A small-molecule ligand and the protein it binds are described below.
Small molecule (SMILES): Cc1cc(N)nc(C[C@H]2CNC[C@H]2OCCNCc2ccccc2O)c1

Sequence of chain 1.B:
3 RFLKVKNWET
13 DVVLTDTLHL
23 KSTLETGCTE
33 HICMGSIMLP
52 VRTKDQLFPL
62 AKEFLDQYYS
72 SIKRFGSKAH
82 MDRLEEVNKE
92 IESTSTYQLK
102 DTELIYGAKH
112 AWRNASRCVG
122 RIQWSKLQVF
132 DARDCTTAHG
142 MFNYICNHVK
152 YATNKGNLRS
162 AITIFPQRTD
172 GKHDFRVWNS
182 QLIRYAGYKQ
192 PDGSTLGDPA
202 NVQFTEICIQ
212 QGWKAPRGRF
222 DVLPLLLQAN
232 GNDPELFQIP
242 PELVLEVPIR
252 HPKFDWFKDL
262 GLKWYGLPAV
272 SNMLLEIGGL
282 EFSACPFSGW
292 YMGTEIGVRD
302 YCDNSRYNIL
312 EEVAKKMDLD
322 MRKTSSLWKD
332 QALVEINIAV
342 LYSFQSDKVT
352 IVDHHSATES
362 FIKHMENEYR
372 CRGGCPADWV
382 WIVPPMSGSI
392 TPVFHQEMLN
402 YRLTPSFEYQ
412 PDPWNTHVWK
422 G

Sequence of chain 1.A:
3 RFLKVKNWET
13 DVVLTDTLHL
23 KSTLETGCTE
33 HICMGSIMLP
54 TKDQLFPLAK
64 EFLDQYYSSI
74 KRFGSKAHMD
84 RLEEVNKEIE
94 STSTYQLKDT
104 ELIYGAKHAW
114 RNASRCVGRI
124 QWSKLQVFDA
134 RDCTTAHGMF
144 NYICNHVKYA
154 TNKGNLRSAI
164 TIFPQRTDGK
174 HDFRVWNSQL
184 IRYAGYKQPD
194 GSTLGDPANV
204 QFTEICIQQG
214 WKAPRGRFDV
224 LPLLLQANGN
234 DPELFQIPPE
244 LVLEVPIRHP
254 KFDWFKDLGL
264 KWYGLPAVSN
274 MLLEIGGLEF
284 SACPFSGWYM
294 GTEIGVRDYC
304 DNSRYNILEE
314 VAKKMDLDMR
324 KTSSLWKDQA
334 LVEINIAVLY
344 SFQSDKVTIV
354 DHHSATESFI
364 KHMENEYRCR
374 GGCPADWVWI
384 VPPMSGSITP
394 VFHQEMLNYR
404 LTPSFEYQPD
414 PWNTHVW

Binding-site contacts:
Ligand atom C21 contacts residue HEM1 of chain 1.C at 3.8 Å.
Ligand atom C02 contacts residue HEM1 of chain 1.C at 3.7 Å.
Ligand atom C07 contacts residue HEM1 of chain 1.C at 3.5 Å.
Ligand atom C3' contacts residue GLU296 of chain 1.A at 3.8 Å.
Ligand atom C26 contacts residue HEM1 of chain 1.C at 3.3 Å.
Ligand atom C26 contacts residue TRP382 of chain 1.A at 3.9 Å (hydrophobic).
Ligand atom C08 contacts residue VAL271 of chain 1.A at 3.9 Å (hydrophobic).
Ligand atom C03 contacts residue HEM1 of chain 1.C at 3.5 Å.
Ligand atom C5' contacts residue GLU296 of chain 1.A at 3.9 Å.
Ligand atom C2' contacts residue GLU296 of chain 1.A at 3.0 Å.
Ligand atom O09 contacts residue VAL271 of chain 1.A at 3.9 Å.
Ligand atom C07 contacts residue PHE288 of chain 1.A at 3.6 Å (hydrophobic).
Ligand atom C02 contacts residue GLU296 of chain 1.A at 3.4 Å.
Ligand atom C02 contacts residue PRO269 of chain 1.A at 3.7 Å (hydrophobic).
Ligand atom C07 contacts residue GLY290 of chain 1.A at 3.7 Å.
Ligand atom N12 contacts residue TRP382 of chain 1.A at 3.9 Å.
Ligand atom N01 contacts residue GLU296 of chain 1.A at 2.6 Å (salt-bridge).
Ligand atom N1' contacts residue GLU296 of chain 1.A at 2.9 Å (salt-bridge).
Ligand atom N12 contacts residue HEM1 of chain 1.C at 2.6 Å (h-bond).
Ligand atom C08 contacts residue HEM1 of chain 1.C at 3.5 Å.
Ligand atom N02 contacts residue TRP291 of chain 1.A at 2.7 Å (h-bond).
Ligand atom C03 contacts residue PRO269 of chain 1.A at 3.7 Å (hydrophobic).
Ligand atom C02 contacts residue TRP291 of chain 1.A at 3.8 Å (hydrophobic).
Ligand atom N02 contacts residue TYR292 of chain 1.A at 3.6 Å.
Ligand atom C08 contacts residue GLU296 of chain 1.A at 3.4 Å.
Ligand atom N02 contacts residue PRO269 of chain 1.A at 3.8 Å.
Ligand atom N02 contacts residue HEM1 of chain 1.C at 3.5 Å.
Ligand atom C2' contacts residue TYR292 of chain 1.A at 3.7 Å (hydrophobic).
Ligand atom C13 contacts residue TRP382 of chain 1.A at 3.5 Å (hydrophobic).
Ligand atom C5' contacts residue HEM1 of chain 1.C at 3.4 Å.
Ligand atom C05 contacts residue VAL271 of chain 1.A at 3.6 Å (hydrophobic).
Ligand atom C25 contacts residue TYR410 of chain 1.A at 3.7 Å (hydrophobic).
Ligand atom C06 contacts residue GLU296 of chain 1.A at 3.4 Å.
Ligand atom C4' contacts residue GLN182 of chain 1.A at 3.5 Å.
Ligand atom C07 contacts residue SER289 of chain 1.A at 3.9 Å.
Ligand atom N02 contacts residue GLU296 of chain 1.A at 2.7 Å (salt-bridge).
Ligand atom O09 contacts residue HEM1 of chain 1.C at 3.5 Å (h-bond).
Ligand atom C26 contacts residue TYR410 of chain 1.A at 3.8 Å (hydrophobic).
Ligand atom C11 contacts residue HEM1 of chain 1.C at 3.2 Å.
Ligand atom C13 contacts residue HEM1 of chain 1.C at 3.4 Å.